A small-molecule ligand and the protein it binds are described below.
Small molecule (SMILES): CC(=O)N[C@@H]1[C@@H](O)[C@H](O)[C@@H](CO)O[C@H]1O

Binding-site contacts:
Ligand atom C3 contacts residue ASN1049 of chain 1.A at 3.8 Å.
Ligand atom C7 contacts residue ALA681 of chain 1.A at 4.3 Å (hydrophobic).
Ligand atom O7 contacts residue GLN870 of chain 1.C at 4.4 Å.
Ligand atom C2 contacts residue ASN1049 of chain 1.A at 2.5 Å.
Ligand atom C1 contacts residue ASN1049 of chain 1.A at 1.4 Å.
Ligand atom O7 contacts residue ALA681 of chain 1.A at 3.4 Å.
Ligand atom O7 contacts residue ASN1049 of chain 1.A at 4.4 Å.
Ligand atom C4 contacts residue ASN1049 of chain 1.A at 4.2 Å.
Ligand atom O5 contacts residue ASN1049 of chain 1.A at 2.4 Å (h-bond).
Ligand atom C5 contacts residue ASN1049 of chain 1.A at 3.7 Å.
Ligand atom C7 contacts residue ASN1049 of chain 1.A at 3.5 Å.
Ligand atom C8 contacts residue ASN1049 of chain 1.A at 3.8 Å.
Ligand atom N2 contacts residue ASN1049 of chain 1.A at 2.9 Å (h-bond).

Sequence of chain 1.A:
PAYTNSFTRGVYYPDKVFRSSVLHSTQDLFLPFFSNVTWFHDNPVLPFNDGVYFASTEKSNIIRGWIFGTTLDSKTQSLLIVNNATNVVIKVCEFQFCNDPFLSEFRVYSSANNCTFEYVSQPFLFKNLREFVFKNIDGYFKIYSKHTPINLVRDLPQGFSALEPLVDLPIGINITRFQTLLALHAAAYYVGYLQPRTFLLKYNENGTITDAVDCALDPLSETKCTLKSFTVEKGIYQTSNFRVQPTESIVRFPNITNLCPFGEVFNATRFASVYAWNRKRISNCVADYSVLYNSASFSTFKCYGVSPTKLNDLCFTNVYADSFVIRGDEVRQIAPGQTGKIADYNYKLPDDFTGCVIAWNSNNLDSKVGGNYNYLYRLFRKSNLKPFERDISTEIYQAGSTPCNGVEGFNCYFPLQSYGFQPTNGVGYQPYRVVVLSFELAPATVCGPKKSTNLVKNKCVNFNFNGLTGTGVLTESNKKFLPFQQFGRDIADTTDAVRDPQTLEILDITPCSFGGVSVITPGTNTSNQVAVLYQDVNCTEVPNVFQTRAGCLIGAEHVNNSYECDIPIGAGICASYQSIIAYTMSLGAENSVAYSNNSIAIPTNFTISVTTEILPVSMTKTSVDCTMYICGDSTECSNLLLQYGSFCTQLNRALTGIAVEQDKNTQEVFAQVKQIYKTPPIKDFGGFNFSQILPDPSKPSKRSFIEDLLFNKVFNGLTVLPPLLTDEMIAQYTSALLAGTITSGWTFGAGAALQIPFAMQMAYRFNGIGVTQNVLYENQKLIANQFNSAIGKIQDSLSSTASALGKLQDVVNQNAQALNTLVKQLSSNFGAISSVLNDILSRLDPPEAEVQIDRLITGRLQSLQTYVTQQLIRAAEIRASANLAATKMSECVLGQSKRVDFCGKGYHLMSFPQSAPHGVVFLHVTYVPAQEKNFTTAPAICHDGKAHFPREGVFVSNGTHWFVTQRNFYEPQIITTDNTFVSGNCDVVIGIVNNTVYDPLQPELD

Sequence of chain 1.C:
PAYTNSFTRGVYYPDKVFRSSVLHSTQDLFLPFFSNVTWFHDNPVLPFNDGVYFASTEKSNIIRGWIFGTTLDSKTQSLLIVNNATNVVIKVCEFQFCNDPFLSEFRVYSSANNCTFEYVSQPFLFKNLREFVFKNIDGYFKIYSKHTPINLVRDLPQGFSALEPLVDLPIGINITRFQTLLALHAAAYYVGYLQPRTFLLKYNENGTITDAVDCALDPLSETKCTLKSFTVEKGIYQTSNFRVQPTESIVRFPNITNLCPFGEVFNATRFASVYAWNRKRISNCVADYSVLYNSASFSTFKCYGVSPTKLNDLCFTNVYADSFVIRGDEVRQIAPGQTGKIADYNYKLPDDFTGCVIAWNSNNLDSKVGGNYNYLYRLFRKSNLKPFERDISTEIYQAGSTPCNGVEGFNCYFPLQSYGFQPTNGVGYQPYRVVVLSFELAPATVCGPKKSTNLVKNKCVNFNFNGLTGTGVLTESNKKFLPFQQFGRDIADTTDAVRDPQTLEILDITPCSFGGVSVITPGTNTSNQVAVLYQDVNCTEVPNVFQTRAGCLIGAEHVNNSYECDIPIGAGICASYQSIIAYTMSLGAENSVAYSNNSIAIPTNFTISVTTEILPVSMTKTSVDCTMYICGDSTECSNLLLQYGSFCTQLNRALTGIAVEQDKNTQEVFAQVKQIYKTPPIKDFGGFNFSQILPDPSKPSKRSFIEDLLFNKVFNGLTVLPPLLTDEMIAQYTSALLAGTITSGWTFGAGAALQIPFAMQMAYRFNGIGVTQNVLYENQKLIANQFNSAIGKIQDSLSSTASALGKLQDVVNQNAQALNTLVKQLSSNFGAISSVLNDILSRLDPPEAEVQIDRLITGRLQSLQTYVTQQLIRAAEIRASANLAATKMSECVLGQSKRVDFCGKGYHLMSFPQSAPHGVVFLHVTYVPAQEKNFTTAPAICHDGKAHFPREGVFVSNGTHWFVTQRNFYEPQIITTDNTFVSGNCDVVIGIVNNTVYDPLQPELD